Sequence of chain 1.A:
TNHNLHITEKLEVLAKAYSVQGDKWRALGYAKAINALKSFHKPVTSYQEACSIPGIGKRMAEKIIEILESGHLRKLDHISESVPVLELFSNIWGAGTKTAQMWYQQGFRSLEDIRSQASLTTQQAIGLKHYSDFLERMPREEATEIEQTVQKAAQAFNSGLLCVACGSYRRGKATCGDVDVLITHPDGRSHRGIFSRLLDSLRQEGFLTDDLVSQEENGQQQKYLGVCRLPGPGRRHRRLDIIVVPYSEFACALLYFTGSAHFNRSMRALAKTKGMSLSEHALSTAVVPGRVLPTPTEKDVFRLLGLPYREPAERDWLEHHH

Binding-site contacts:
Ligand atom OAN contacts residue GLY183 of chain 1.A at 2.8 Å (h-bond).
Ligand atom OAO contacts residue ARG143 of chain 1.A at 3.0 Å (salt-bridge).
Ligand atom OAD contacts residue GLY265 of chain 1.A at 3.6 Å.
Ligand atom PAC contacts residue GLY183 of chain 1.A at 3.5 Å.
Ligand atom PAA contacts residue CA1 of chain 1.S at 3.5 Å.
Ligand atom CAV contacts residue DC6 of chain 1.C at 3.7 Å.
Ligand atom OAE contacts residue PHE263 of chain 1.A at 3.0 Å (h-bond).
Ligand atom OAM contacts residue SER174 of chain 1.A at 2.9 Å (h-bond).
Ligand atom OAN contacts residue SER174 of chain 1.A at 2.6 Å (h-bond).
Ligand atom CAW contacts residue ASN270 of chain 1.A at 3.5 Å.
Ligand atom NAS contacts residue DC6 of chain 1.C at 3.2 Å.
Ligand atom PAA contacts residue DC6 of chain 1.C at 3.7 Å.
Ligand atom CAY contacts residue DC6 of chain 1.C at 3.6 Å.
Ligand atom OAM contacts residue CA1 of chain 1.R at 2.3 Å.
Ligand atom OAJ contacts residue ASP184 of chain 1.A at 2.7 Å (salt-bridge).
Ligand atom CAU contacts residue PHE263 of chain 1.A at 3.3 Å (hydrophobic).
Ligand atom CAT contacts residue DC6 of chain 1.C at 3.6 Å.
Ligand atom OAL contacts residue ARG177 of chain 1.A at 2.9 Å (salt-bridge).
Ligand atom CAW contacts residue TYR262 of chain 1.A at 3.4 Å (hydrophobic).
Ligand atom OAM contacts residue ASP186 of chain 1.A at 3.5 Å (salt-bridge).
Ligand atom PAB contacts residue CA1 of chain 1.R at 3.4 Å.
Ligand atom OAM contacts residue GLY173 of chain 1.A at 3.4 Å.
Ligand atom OAN contacts residue CYS182 of chain 1.A at 3.6 Å.
Ligand atom OAJ contacts residue DC6 of chain 1.C at 3.5 Å (h-bond).
Ligand atom OAK contacts residue SER174 of chain 1.A at 3.7 Å.
Ligand atom PAC contacts residue CA1 of chain 1.R at 3.6 Å.
Ligand atom CAV contacts residue TYR262 of chain 1.A at 3.4 Å (hydrophobic).
Ligand atom OAN contacts residue ARG143 of chain 1.A at 2.9 Å (salt-bridge).
Ligand atom CAT contacts residue PHE263 of chain 1.A at 3.7 Å (hydrophobic).
Ligand atom OAH contacts residue TYR262 of chain 1.A at 3.4 Å.
Ligand atom OAJ contacts residue CA1 of chain 1.S at 2.4 Å.
Ligand atom OAP contacts residue CA1 of chain 1.R at 2.3 Å.
Ligand atom OAH contacts residue ASN270 of chain 1.A at 2.7 Å (h-bond).
Ligand atom OAJ contacts residue CA1 of chain 1.R at 2.4 Å.
Ligand atom PAA contacts residue CA1 of chain 1.R at 3.6 Å.
Ligand atom OAP contacts residue ASP184 of chain 1.A at 3.3 Å (salt-bridge).
Ligand atom PAC contacts residue SER174 of chain 1.A at 3.7 Å.
Ligand atom CBB contacts residue ALA267 of chain 1.A at 3.6 Å (hydrophobic).
Ligand atom OAJ contacts residue ASP186 of chain 1.A at 3.1 Å (salt-bridge).
Ligand atom OAP contacts residue GLY183 of chain 1.A at 3.6 Å (h-bond).

A small-molecule ligand and the protein it binds are described below.
Small molecule (SMILES): Nc1ccn([C@@H]2C[C@@H](O)[C@H](COP(=O)(O)OP(=O)(O)OP(=O)(O)O)O2)c(=O)n1